This protein binds this small molecule.
Small molecule (SMILES): CC(=O)N[C@@H]1[C@@H](O)[C@H](O)[C@@H](CO)O[C@H]1O

Binding-site contacts:
Ligand atom O4 contacts residue NDG1 of chain 1.B at 0.0 Å (h-bond).
Ligand atom C2 contacts residue NDG1 of chain 1.B at 0.1 Å.
Ligand atom O4 contacts residue GLY148 of chain 1.A at 3.1 Å (h-bond).
Ligand atom C6 contacts residue NDG1 of chain 1.B at 0.0 Å.
Ligand atom C3 contacts residue CA1 of chain 1.D at 3.4 Å.
Ligand atom O7 contacts residue NDG1 of chain 1.B at 0.1 Å (h-bond).
Ligand atom O3 contacts residue GLY148 of chain 1.A at 3.1 Å (h-bond).
Ligand atom C4 contacts residue NDG1 of chain 1.B at 0.0 Å.
Ligand atom O4 contacts residue ASP102 of chain 1.A at 2.6 Å (salt-bridge).
Ligand atom C2 contacts residue EDO1 of chain 1.I at 3.7 Å.
Ligand atom O4 contacts residue ASP101 of chain 1.A at 3.3 Å (salt-bridge).
Ligand atom O3 contacts residue GLY149 of chain 1.A at 3.7 Å.
Ligand atom C3 contacts residue NDG1 of chain 1.B at 0.1 Å.
Ligand atom O4 contacts residue CA1 of chain 1.D at 2.5 Å.
Ligand atom C8 contacts residue NDG1 of chain 1.B at 0.2 Å.
Ligand atom O3 contacts residue NDG1 of chain 1.B at 0.0 Å (h-bond).
Ligand atom C8 contacts residue EDO1 of chain 1.I at 3.5 Å.
Ligand atom C7 contacts residue EDO1 of chain 1.I at 3.7 Å.
Ligand atom C4 contacts residue ASP101 of chain 1.A at 3.6 Å.
Ligand atom C7 contacts residue NDG1 of chain 1.B at 0.1 Å.
Ligand atom O6 contacts residue NDG1 of chain 1.B at 0.2 Å (h-bond).
Ligand atom N2 contacts residue EDO1 of chain 1.I at 2.8 Å (h-bond).
Ligand atom C4 contacts residue CA1 of chain 1.D at 3.4 Å.
Ligand atom O3 contacts residue ASP150 of chain 1.A at 2.8 Å (salt-bridge).
Ligand atom C3 contacts residue ASP101 of chain 1.A at 3.5 Å.
Ligand atom C6 contacts residue ASP102 of chain 1.A at 3.6 Å.
Ligand atom C4 contacts residue ASP102 of chain 1.A at 3.4 Å.
Ligand atom C1 contacts residue NDG1 of chain 1.B at 0.2 Å.
Ligand atom C6 contacts residue GLN120 of chain 1.A at 3.8 Å.
Ligand atom O3 contacts residue CA1 of chain 1.D at 2.5 Å.
Ligand atom O5 contacts residue NDG1 of chain 1.B at 0.1 Å (h-bond).
Ligand atom O4 contacts residue GLN147 of chain 1.A at 3.2 Å (h-bond).
Ligand atom C4 contacts residue GLN120 of chain 1.A at 3.8 Å.
Ligand atom C8 contacts residue ASP150 of chain 1.A at 3.6 Å.
Ligand atom N2 contacts residue NDG1 of chain 1.B at 0.1 Å (h-bond).
Ligand atom C5 contacts residue NDG1 of chain 1.B at 0.1 Å.
Ligand atom C3 contacts residue EDO1 of chain 1.I at 3.8 Å.
Ligand atom C3 contacts residue GLY148 of chain 1.A at 3.4 Å.
Ligand atom O3 contacts residue ASP101 of chain 1.A at 2.6 Å (salt-bridge).
Ligand atom O1 contacts residue NDG1 of chain 1.B at 1.5 Å.

Sequence of chain 1.A:
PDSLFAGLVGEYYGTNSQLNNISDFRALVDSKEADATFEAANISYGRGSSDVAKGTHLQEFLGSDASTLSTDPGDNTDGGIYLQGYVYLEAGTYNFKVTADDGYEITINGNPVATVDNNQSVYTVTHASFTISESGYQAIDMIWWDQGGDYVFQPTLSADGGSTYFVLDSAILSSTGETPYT